A small-molecule ligand and the protein it binds are described below.
Small molecule (SMILES): N[C@@H](CC(=O)O)C(=O)O

Sequence of chain 1.A:
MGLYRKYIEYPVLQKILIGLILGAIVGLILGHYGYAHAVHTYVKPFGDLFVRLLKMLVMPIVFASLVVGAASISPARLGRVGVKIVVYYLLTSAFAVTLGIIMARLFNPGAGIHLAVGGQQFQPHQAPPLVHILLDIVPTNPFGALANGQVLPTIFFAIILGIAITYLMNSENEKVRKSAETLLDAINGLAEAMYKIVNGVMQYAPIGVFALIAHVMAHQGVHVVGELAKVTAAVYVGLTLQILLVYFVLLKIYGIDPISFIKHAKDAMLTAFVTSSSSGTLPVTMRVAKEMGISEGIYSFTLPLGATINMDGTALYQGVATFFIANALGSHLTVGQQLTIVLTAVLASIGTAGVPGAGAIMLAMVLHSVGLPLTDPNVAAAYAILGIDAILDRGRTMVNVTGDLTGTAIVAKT

Binding-site contacts:
Ligand atom C contacts residue THR398 of chain 1.A at 3.6 Å.
Ligand atom OD1 contacts residue ARG397 of chain 1.A at 3.5 Å (salt-bridge).
Ligand atom OD2 contacts residue PRO356 of chain 1.A at 3.6 Å.
Ligand atom O contacts residue THR314 of chain 1.A at 3.7 Å.
Ligand atom OD1 contacts residue GLY357 of chain 1.A at 4.0 Å.
Ligand atom O contacts residue SER278 of chain 1.A at 3.7 Å.
Ligand atom CG contacts residue THR314 of chain 1.A at 4.0 Å.
Ligand atom N contacts residue GLY354 of chain 1.A at 3.3 Å (h-bond).
Ligand atom CG contacts residue ARG397 of chain 1.A at 3.4 Å.
Ligand atom CG contacts residue VAL355 of chain 1.A at 3.7 Å (hydrophobic).
Ligand atom N contacts residue VAL355 of chain 1.A at 3.6 Å.
Ligand atom C contacts residue GLY354 of chain 1.A at 3.8 Å.
Ligand atom OXT contacts residue GLY354 of chain 1.A at 2.9 Å (h-bond).
Ligand atom OD1 contacts residue GLY359 of chain 1.A at 2.4 Å (h-bond).
Ligand atom OD2 contacts residue GLY357 of chain 1.A at 3.1 Å (h-bond).
Ligand atom N contacts residue THR398 of chain 1.A at 3.5 Å.
Ligand atom N contacts residue ASP394 of chain 1.A at 3.4 Å (salt-bridge).
Ligand atom CA contacts residue THR398 of chain 1.A at 3.7 Å.
Ligand atom CA contacts residue GLY354 of chain 1.A at 3.9 Å.
Ligand atom OD1 contacts residue ALA358 of chain 1.A at 3.2 Å (h-bond).
Ligand atom OD2 contacts residue VAL355 of chain 1.A at 3.9 Å.
Ligand atom CG contacts residue ALA358 of chain 1.A at 3.8 Å (hydrophobic).
Ligand atom OXT contacts residue SER278 of chain 1.A at 2.8 Å (h-bond).
Ligand atom OD2 contacts residue ASP394 of chain 1.A at 2.9 Å (salt-bridge).
Ligand atom CB contacts residue THR314 of chain 1.A at 3.3 Å.
Ligand atom CG contacts residue ASP394 of chain 1.A at 3.9 Å.
Ligand atom CG contacts residue GLY357 of chain 1.A at 3.9 Å.
Ligand atom OXT contacts residue ASN401 of chain 1.A at 3.8 Å.
Ligand atom CG contacts residue GLY359 of chain 1.A at 3.5 Å.
Ligand atom O contacts residue ARG397 of chain 1.A at 3.6 Å (salt-bridge).
Ligand atom N contacts residue SER276 of chain 1.A at 4.0 Å.
Ligand atom C contacts residue SER278 of chain 1.A at 3.6 Å.
Ligand atom N contacts residue PRO356 of chain 1.A at 3.4 Å.
Ligand atom OD2 contacts residue ARG397 of chain 1.A at 2.8 Å (salt-bridge).
Ligand atom CB contacts residue VAL355 of chain 1.A at 3.9 Å (hydrophobic).
Ligand atom O contacts residue ASN401 of chain 1.A at 2.4 Å (h-bond).
Ligand atom O contacts residue THR398 of chain 1.A at 3.4 Å.
Ligand atom CA contacts residue ASP394 of chain 1.A at 3.4 Å.
Ligand atom OD2 contacts residue ALA358 of chain 1.A at 3.9 Å.
Ligand atom C contacts residue ASN401 of chain 1.A at 3.3 Å.